A small-molecule ligand and the protein it binds are described below.
Small molecule (SMILES): CC(=O)N[C@@H]1[C@@H](O)[C@H](O)[C@@H](CO)O[C@H]1O

Sequence of chain 11.F:
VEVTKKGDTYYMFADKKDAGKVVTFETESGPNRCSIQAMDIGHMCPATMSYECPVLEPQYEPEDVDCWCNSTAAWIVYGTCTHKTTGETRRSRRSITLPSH

Binding-site contacts:
Ligand atom C4 contacts residue ASN70 of chain 11.F at 4.2 Å.
Ligand atom O7 contacts residue PRO31 of chain 11.F at 3.2 Å (h-bond).
Ligand atom C3 contacts residue PRO31 of chain 11.F at 4.0 Å (hydrophobic).
Ligand atom O6 contacts residue ARG33 of chain 11.F at 3.6 Å.
Ligand atom C6 contacts residue ARG33 of chain 11.F at 4.1 Å.
Ligand atom C7 contacts residue PRO31 of chain 11.F at 3.4 Å (hydrophobic).
Ligand atom O3 contacts residue PRO31 of chain 11.F at 4.0 Å.
Ligand atom C7 contacts residue ASN70 of chain 11.F at 3.1 Å.
Ligand atom O7 contacts residue SER71 of chain 11.F at 4.2 Å.
Ligand atom C1 contacts residue ARG33 of chain 11.F at 4.2 Å.
Ligand atom C1 contacts residue ASN70 of chain 11.F at 1.4 Å.
Ligand atom N2 contacts residue ASN70 of chain 11.F at 2.9 Å (h-bond).
Ligand atom C2 contacts residue ASN70 of chain 11.F at 2.5 Å.
Ligand atom C2 contacts residue PRO31 of chain 11.F at 3.9 Å (hydrophobic).
Ligand atom C3 contacts residue ASN70 of chain 11.F at 3.8 Å.
Ligand atom O5 contacts residue ASN70 of chain 11.F at 2.4 Å (h-bond).
Ligand atom N2 contacts residue ASN32 of chain 11.F at 4.2 Å.
Ligand atom C8 contacts residue ASN70 of chain 11.F at 3.6 Å.
Ligand atom C5 contacts residue ARG33 of chain 11.F at 4.1 Å.
Ligand atom O7 contacts residue ASN70 of chain 11.F at 3.3 Å (h-bond).
Ligand atom C5 contacts residue ASN70 of chain 11.F at 3.7 Å.
Ligand atom N2 contacts residue PRO31 of chain 11.F at 2.8 Å (h-bond).